Binding-site contacts:
Ligand atom C4 contacts residue PRO378 of chain 1.B at 3.9 Å (hydrophobic).
Ligand atom O20 contacts residue TRP412 of chain 1.B at 3.9 Å.
Ligand atom C18 contacts residue TRP426 of chain 1.B at 3.9 Å (hydrophobic).
Ligand atom C6 contacts residue PRO378 of chain 1.B at 3.6 Å (hydrophobic).
Ligand atom C17 contacts residue HIS404 of chain 1.B at 3.8 Å.
Ligand atom C1 contacts residue HIS379 of chain 1.B at 3.7 Å.
Ligand atom O19 contacts residue ASN377 of chain 1.B at 3.5 Å.
Ligand atom O11 contacts residue TRP412 of chain 1.B at 3.2 Å.
Ligand atom C9 contacts residue TRP412 of chain 1.B at 3.7 Å (hydrophobic).
Ligand atom O20 contacts residue SER405 of chain 1.B at 3.4 Å.
Ligand atom N16 contacts residue TRP406 of chain 1.B at 3.1 Å.
Ligand atom O19 contacts residue VAL376 of chain 1.B at 3.9 Å.
Ligand atom C15 contacts residue TRP406 of chain 1.B at 3.3 Å (hydrophobic).
Ligand atom O20 contacts residue HIS404 of chain 1.B at 3.9 Å.
Ligand atom C14 contacts residue TRP426 of chain 1.B at 3.5 Å (hydrophobic).
Ligand atom C18 contacts residue TRP412 of chain 1.B at 3.6 Å (hydrophobic).
Ligand atom O20 contacts residue TRP406 of chain 1.B at 2.8 Å (h-bond).
Ligand atom C17 contacts residue TRP406 of chain 1.B at 3.4 Å (hydrophobic).
Ligand atom O19 contacts residue TRP406 of chain 1.B at 3.3 Å (h-bond).
Ligand atom C17 contacts residue SER405 of chain 1.B at 4.0 Å.
Ligand atom O13 contacts residue TRP426 of chain 1.B at 3.4 Å.
Ligand atom C15 contacts residue HIS404 of chain 1.B at 3.5 Å.
Ligand atom C14 contacts residue TRP412 of chain 1.B at 3.5 Å (hydrophobic).
Ligand atom O11 contacts residue HIS404 of chain 1.B at 3.7 Å.
Ligand atom O11 contacts residue GLU403 of chain 1.B at 3.2 Å (salt-bridge).
Ligand atom C17 contacts residue TRP412 of chain 1.B at 3.8 Å (hydrophobic).
Ligand atom C7 contacts residue ASN377 of chain 1.B at 3.5 Å.
Ligand atom O19 contacts residue HIS404 of chain 1.B at 2.8 Å (h-bond).
Ligand atom C5 contacts residue PRO378 of chain 1.B at 3.5 Å (hydrophobic).
Ligand atom C12 contacts residue TRP406 of chain 1.B at 3.7 Å (hydrophobic).
Ligand atom C2 contacts residue HIS379 of chain 1.B at 3.5 Å.
Ligand atom O19 contacts residue PRO378 of chain 1.B at 3.8 Å.
Ligand atom C9 contacts residue PRO378 of chain 1.B at 3.7 Å (hydrophobic).
Ligand atom C18 contacts residue PHE428 of chain 1.B at 3.7 Å (hydrophobic).
Ligand atom C4 contacts residue ASN377 of chain 1.B at 3.9 Å.
Ligand atom C18 contacts residue TRP406 of chain 1.B at 3.9 Å (hydrophobic).
Ligand atom O13 contacts residue ASN377 of chain 1.B at 3.5 Å.
Ligand atom O20 contacts residue PHE428 of chain 1.B at 3.3 Å.
Ligand atom N10 contacts residue PRO378 of chain 1.B at 3.5 Å.
Ligand atom N16 contacts residue HIS404 of chain 1.B at 2.9 Å (h-bond).

A small-molecule ligand and the protein it binds are described below.
Small molecule (SMILES): Nc1cccc2c1C(=O)N([C@H]1CCC(=O)NC1=O)C2=O

Sequence of chain 1.B:
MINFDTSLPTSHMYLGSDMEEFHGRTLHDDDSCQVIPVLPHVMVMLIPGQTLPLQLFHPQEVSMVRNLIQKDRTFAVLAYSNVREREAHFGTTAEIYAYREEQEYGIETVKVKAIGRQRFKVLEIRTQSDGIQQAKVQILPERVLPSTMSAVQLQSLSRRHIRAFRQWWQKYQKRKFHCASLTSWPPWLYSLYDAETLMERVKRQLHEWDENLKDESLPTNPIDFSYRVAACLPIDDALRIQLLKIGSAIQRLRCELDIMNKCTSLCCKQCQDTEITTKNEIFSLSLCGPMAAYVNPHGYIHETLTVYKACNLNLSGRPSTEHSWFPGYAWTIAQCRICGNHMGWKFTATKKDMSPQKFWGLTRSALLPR